This protein binds this small molecule.
Small molecule (SMILES): CC(=O)N[C@H]1[C@@H](O[P](=O)(O)O[P](=O)(O)OC[C@H]2O[C@@H](n3ccc(=O)[nH]c3=O)[C@H](O)[C@@H]2O)O[C@H](CO)[C@H](O)[C@@H]1O

Sequence of chain 1.C:
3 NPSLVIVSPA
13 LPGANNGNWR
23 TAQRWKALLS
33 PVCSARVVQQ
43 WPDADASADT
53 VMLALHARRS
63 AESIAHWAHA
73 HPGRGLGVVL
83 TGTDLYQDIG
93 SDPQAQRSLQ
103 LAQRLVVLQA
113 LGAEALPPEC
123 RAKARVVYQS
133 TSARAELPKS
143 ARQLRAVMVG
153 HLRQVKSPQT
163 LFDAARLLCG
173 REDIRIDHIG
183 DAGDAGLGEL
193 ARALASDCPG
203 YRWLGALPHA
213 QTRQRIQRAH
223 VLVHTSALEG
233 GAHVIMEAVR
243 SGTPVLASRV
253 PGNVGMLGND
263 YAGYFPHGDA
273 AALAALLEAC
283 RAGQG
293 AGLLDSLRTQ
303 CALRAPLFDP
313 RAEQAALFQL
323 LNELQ

Binding-site contacts:
Ligand atom O1A contacts residue VAL236 of chain 1.C at 3.3 Å (h-bond).
Ligand atom O5B contacts residue GLY19 of chain 1.C at 3.3 Å.
Ligand atom O2 contacts residue ASN17 of chain 1.C at 3.0 Å (h-bond).
Ligand atom O7' contacts residue GLU231 of chain 1.C at 3.4 Å (salt-bridge).
Ligand atom N3 contacts residue THR214 of chain 1.C at 3.2 Å (h-bond).
Ligand atom O6' contacts residue GLY19 of chain 1.C at 3.0 Å (h-bond).
Ligand atom O3' contacts residue GLY232 of chain 1.C at 3.0 Å (h-bond).
Ligand atom C8' contacts residue GLU231 of chain 1.C at 3.3 Å.
Ligand atom O2A contacts residue HIS235 of chain 1.C at 2.8 Å (h-bond).
Ligand atom C3' contacts residue GLU231 of chain 1.C at 3.3 Å.
Ligand atom O2' contacts residue HIS211 of chain 1.C at 3.3 Å.
Ligand atom C2' contacts residue THR83 of chain 1.C at 3.3 Å.
Ligand atom O3B contacts residue ARG22 of chain 1.C at 2.9 Å (salt-bridge).
Ligand atom C8' contacts residue GLY84 of chain 1.C at 3.3 Å.
Ligand atom O2B contacts residue LYS158 of chain 1.C at 3.0 Å (salt-bridge).
Ligand atom C3B contacts residue GLU239 of chain 1.C at 3.4 Å.
Ligand atom C8' contacts residue THR83 of chain 1.C at 3.3 Å.
Ligand atom O3A contacts residue LYS158 of chain 1.C at 3.4 Å (salt-bridge).
Ligand atom O6' contacts residue ASN20 of chain 1.C at 3.2 Å (h-bond).
Ligand atom O5' contacts residue ASN20 of chain 1.C at 3.1 Å (h-bond).
Ligand atom O3' contacts residue GLU231 of chain 1.C at 2.5 Å (salt-bridge).
Ligand atom N3 contacts residue ASN17 of chain 1.C at 3.4 Å (h-bond).
Ligand atom O2' contacts residue GLU239 of chain 1.C at 2.8 Å (salt-bridge).
Ligand atom O2 contacts residue THR214 of chain 1.C at 3.4 Å (h-bond).
Ligand atom C2 contacts residue ASN17 of chain 1.C at 3.2 Å.
Ligand atom C8' contacts residue GLY232 of chain 1.C at 3.1 Å.
Ligand atom O2 contacts residue HIS211 of chain 1.C at 3.2 Å.
Ligand atom N2' contacts residue GLU231 of chain 1.C at 3.1 Å (salt-bridge).
Ligand atom O6' contacts residue THR23 of chain 1.C at 2.8 Å (h-bond).
Ligand atom O2B contacts residue ARG155 of chain 1.C at 2.8 Å (salt-bridge).
Ligand atom N3 contacts residue LEU209 of chain 1.C at 2.9 Å (h-bond).
Ligand atom O4' contacts residue THR83 of chain 1.C at 2.7 Å (h-bond).
Ligand atom O1B contacts residue GLY19 of chain 1.C at 2.8 Å (h-bond).
Ligand atom O3B contacts residue GLU239 of chain 1.C at 2.6 Å (salt-bridge).
Ligand atom O4 contacts residue LEU209 of chain 1.C at 3.0 Å (h-bond).
Ligand atom C7' contacts residue GLU231 of chain 1.C at 3.1 Å.
Ligand atom O4 contacts residue ILE181 of chain 1.C at 3.4 Å.
Ligand atom O3B contacts residue HIS211 of chain 1.C at 3.4 Å (h-bond).
Ligand atom O4 contacts residue ALA208 of chain 1.C at 3.3 Å.
Ligand atom O3' contacts residue GLY233 of chain 1.C at 3.0 Å (h-bond).